Sequence of chain 1.A:
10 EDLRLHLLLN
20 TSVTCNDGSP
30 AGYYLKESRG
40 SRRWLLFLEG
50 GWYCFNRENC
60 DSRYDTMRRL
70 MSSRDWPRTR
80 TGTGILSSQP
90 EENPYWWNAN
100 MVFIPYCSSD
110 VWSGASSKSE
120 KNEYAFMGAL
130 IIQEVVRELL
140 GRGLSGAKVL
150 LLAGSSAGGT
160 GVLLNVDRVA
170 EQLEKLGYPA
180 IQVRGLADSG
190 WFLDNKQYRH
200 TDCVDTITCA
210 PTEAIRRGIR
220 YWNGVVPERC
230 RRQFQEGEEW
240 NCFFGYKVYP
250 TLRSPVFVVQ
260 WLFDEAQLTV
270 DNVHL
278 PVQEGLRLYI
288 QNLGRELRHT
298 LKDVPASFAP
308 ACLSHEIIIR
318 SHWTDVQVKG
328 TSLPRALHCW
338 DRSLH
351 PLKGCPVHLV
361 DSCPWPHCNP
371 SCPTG

The protein below binds the small molecule below.
Small molecule (SMILES): CC(=O)N[C@@H]1[C@@H](O)[C@H](O)[C@@H](CO)O[C@H]1O

Binding-site contacts:
Ligand atom C6 contacts residue VAL22 of chain 1.A at 4.0 Å (hydrophobic).
Ligand atom C7 contacts residue ASN19 of chain 1.A at 3.4 Å.
Ligand atom O5 contacts residue GLU133 of chain 1.A at 4.2 Å.
Ligand atom C4 contacts residue ASN19 of chain 1.A at 4.2 Å.
Ligand atom O6 contacts residue GLN132 of chain 1.A at 4.0 Å.
Ligand atom C1 contacts residue VAL22 of chain 1.A at 4.3 Å (hydrophobic).
Ligand atom O5 contacts residue ASN19 of chain 1.A at 2.3 Å (h-bond).
Ligand atom O5 contacts residue VAL22 of chain 1.A at 3.4 Å.
Ligand atom C1 contacts residue SER21 of chain 1.A at 4.5 Å.
Ligand atom C1 contacts residue GLU133 of chain 1.A at 4.3 Å.
Ligand atom C8 contacts residue ASN19 of chain 1.A at 4.5 Å.
Ligand atom C2 contacts residue ASN19 of chain 1.A at 2.4 Å.
Ligand atom C3 contacts residue ASN19 of chain 1.A at 3.8 Å.
Ligand atom O7 contacts residue ASN19 of chain 1.A at 3.5 Å (h-bond).
Ligand atom O6 contacts residue LEU129 of chain 1.A at 3.9 Å.
Ligand atom N2 contacts residue ASN19 of chain 1.A at 2.9 Å (h-bond).
Ligand atom C6 contacts residue LEU129 of chain 1.A at 4.3 Å (hydrophobic).
Ligand atom C5 contacts residue ASN19 of chain 1.A at 3.6 Å.
Ligand atom O6 contacts residue VAL22 of chain 1.A at 3.9 Å.
Ligand atom C1 contacts residue ASN19 of chain 1.A at 1.4 Å.
Ligand atom C5 contacts residue VAL22 of chain 1.A at 4.3 Å (hydrophobic).
Ligand atom O7 contacts residue GLU133 of chain 1.A at 4.3 Å.